The small molecule below binds the protein below.
Small molecule (SMILES): N[C@H](CCC(=O)O)C(=O)O

Sequence of chain 1.C:
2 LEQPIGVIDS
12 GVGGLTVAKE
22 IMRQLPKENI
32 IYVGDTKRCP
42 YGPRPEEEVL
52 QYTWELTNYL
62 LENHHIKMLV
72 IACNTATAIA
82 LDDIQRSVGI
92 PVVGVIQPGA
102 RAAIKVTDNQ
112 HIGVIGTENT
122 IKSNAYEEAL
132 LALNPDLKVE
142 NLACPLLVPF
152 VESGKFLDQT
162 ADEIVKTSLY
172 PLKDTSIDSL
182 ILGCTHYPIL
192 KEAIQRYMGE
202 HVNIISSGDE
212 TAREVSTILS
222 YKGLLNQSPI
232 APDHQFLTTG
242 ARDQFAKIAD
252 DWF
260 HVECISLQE

Binding-site contacts:
Ligand atom CD contacts residue PRO41 of chain 1.C at 3.6 Å (hydrophobic).
Ligand atom CA contacts residue THR186 of chain 1.C at 3.6 Å.
Ligand atom C contacts residue THR76 of chain 1.C at 3.7 Å.
Ligand atom N contacts residue CYS74 of chain 1.C at 3.3 Å (h-bond).
Ligand atom OXT contacts residue CYS185 of chain 1.C at 3.6 Å.
Ligand atom OE2 contacts residue TYR42 of chain 1.C at 2.7 Å (h-bond).
Ligand atom OXT contacts residue ASN75 of chain 1.C at 3.1 Å (h-bond).
Ligand atom CB contacts residue VAL149 of chain 1.C at 3.9 Å (hydrophobic).
Ligand atom CA contacts residue CYS74 of chain 1.C at 3.5 Å (hydrophobic).
Ligand atom O contacts residue ASN75 of chain 1.C at 4.0 Å.
Ligand atom OE1 contacts residue TYR42 of chain 1.C at 3.3 Å (h-bond).
Ligand atom N contacts residue THR186 of chain 1.C at 2.9 Å (h-bond).
Ligand atom C contacts residue THR186 of chain 1.C at 3.8 Å.
Ligand atom CG contacts residue HIS187 of chain 1.C at 3.6 Å.
Ligand atom CD contacts residue TYR42 of chain 1.C at 3.4 Å (hydrophobic).
Ligand atom CD contacts residue GLY43 of chain 1.C at 3.7 Å.
Ligand atom CB contacts residue THR186 of chain 1.C at 3.6 Å.
Ligand atom OE2 contacts residue CYS40 of chain 1.C at 3.8 Å.
Ligand atom CB contacts residue CYS185 of chain 1.C at 3.6 Å (hydrophobic).
Ligand atom O contacts residue CYS185 of chain 1.C at 3.7 Å.
Ligand atom O contacts residue THR76 of chain 1.C at 2.8 Å (h-bond).
Ligand atom N contacts residue SER11 of chain 1.C at 3.3 Å (h-bond).
Ligand atom OXT contacts residue CYS74 of chain 1.C at 3.9 Å.
Ligand atom OE1 contacts residue PRO41 of chain 1.C at 3.3 Å.
Ligand atom OE1 contacts residue GLY43 of chain 1.C at 2.8 Å (h-bond).
Ligand atom C contacts residue CYS185 of chain 1.C at 3.8 Å (hydrophobic).
Ligand atom OXT contacts residue THR76 of chain 1.C at 4.0 Å.
Ligand atom C contacts residue CYS74 of chain 1.C at 3.7 Å (hydrophobic).
Ligand atom OE2 contacts residue PRO41 of chain 1.C at 3.3 Å.
Ligand atom CA contacts residue SER11 of chain 1.C at 3.9 Å.
Ligand atom OE2 contacts residue SER11 of chain 1.C at 2.7 Å (h-bond).
Ligand atom CB contacts residue HIS187 of chain 1.C at 3.8 Å.
Ligand atom N contacts residue ASP10 of chain 1.C at 3.2 Å (salt-bridge).
Ligand atom OE1 contacts residue THR118 of chain 1.C at 4.0 Å.
Ligand atom CD contacts residue SER11 of chain 1.C at 3.6 Å.
Ligand atom CG contacts residue SER11 of chain 1.C at 3.8 Å.
Ligand atom C contacts residue ASN75 of chain 1.C at 3.7 Å.
Ligand atom OE2 contacts residue GLY43 of chain 1.C at 3.8 Å.
Ligand atom OXT contacts residue THR186 of chain 1.C at 2.9 Å (h-bond).
Ligand atom O contacts residue THR118 of chain 1.C at 3.4 Å.